A small-molecule ligand and the protein it binds are described below.
Small molecule (SMILES): CCC(=O)N1CCC[C@@H](n2nc(-c3ccc(Oc4ccccc4)cc3)c3c(N)ncnc32)C1

Sequence of chain 1.A:
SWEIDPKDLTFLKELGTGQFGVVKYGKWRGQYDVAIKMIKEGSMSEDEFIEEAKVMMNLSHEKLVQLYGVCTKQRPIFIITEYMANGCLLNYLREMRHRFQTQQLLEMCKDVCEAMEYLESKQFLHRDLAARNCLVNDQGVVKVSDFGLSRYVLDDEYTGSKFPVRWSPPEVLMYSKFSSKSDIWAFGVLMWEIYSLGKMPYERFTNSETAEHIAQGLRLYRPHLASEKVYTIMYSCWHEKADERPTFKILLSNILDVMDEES

Binding-site contacts:
Ligand atom NAB contacts residue THR94 of chain 1.A at 3.2 Å (h-bond).
Ligand atom CAL contacts residue SER158 of chain 1.A at 3.4 Å.
Ligand atom CAA contacts residue ASN104 of chain 1.A at 3.5 Å.
Ligand atom CAI contacts residue SER158 of chain 1.A at 3.7 Å.
Ligand atom CAK contacts residue THR94 of chain 1.A at 3.4 Å.
Ligand atom CAA contacts residue CYS101 of chain 1.A at 1.9 Å (hydrophobic).
Ligand atom CAJ contacts residue ASP159 of chain 1.A at 3.8 Å.
Ligand atom CAE contacts residue ASP159 of chain 1.A at 3.5 Å.
Ligand atom N1 contacts residue MET97 of chain 1.A at 3.0 Å (h-bond).
Ligand atom CAY contacts residue ASP159 of chain 1.A at 3.7 Å.
Ligand atom C6 contacts residue LEU148 of chain 1.A at 3.7 Å (hydrophobic).
Ligand atom OAC contacts residue GLY100 of chain 1.A at 3.4 Å.
Ligand atom N3 contacts residue LEU28 of chain 1.A at 3.7 Å.
Ligand atom CAI contacts residue THR94 of chain 1.A at 3.8 Å.
Ligand atom CAM contacts residue THR94 of chain 1.A at 3.6 Å.
Ligand atom CAK contacts residue LYS50 of chain 1.A at 3.7 Å.
Ligand atom CAE contacts residue PHE160 of chain 1.A at 3.8 Å (hydrophobic).
Ligand atom C2 contacts residue MET97 of chain 1.A at 3.1 Å (hydrophobic).
Ligand atom CAF contacts residue PHE160 of chain 1.A at 3.7 Å (hydrophobic).
Ligand atom OAC contacts residue CYS101 of chain 1.A at 2.8 Å (h-bond).
Ligand atom C2 contacts residue LEU28 of chain 1.A at 3.8 Å (hydrophobic).
Ligand atom C6 contacts residue ALA48 of chain 1.A at 3.5 Å (hydrophobic).
Ligand atom C5 contacts residue LEU148 of chain 1.A at 3.7 Å (hydrophobic).
Ligand atom CAE contacts residue MET69 of chain 1.A at 3.6 Å (hydrophobic).
Ligand atom CAN contacts residue LYS50 of chain 1.A at 3.8 Å.
Ligand atom CAG contacts residue MET69 of chain 1.A at 3.4 Å (hydrophobic).
Ligand atom CAL contacts residue LYS50 of chain 1.A at 3.5 Å.
Ligand atom OAV contacts residue THR94 of chain 1.A at 3.5 Å.
Ligand atom NAB contacts residue LEU148 of chain 1.A at 3.7 Å.
Ligand atom CAZ contacts residue THR94 of chain 1.A at 3.8 Å.
Ligand atom CAD contacts residue CYS101 of chain 1.A at 3.0 Å (hydrophobic).
Ligand atom NAB contacts residue ALA48 of chain 1.A at 3.3 Å.
Ligand atom CAW contacts residue CYS101 of chain 1.A at 3.4 Å (hydrophobic).
Ligand atom CAN contacts residue SER158 of chain 1.A at 3.6 Å.
Ligand atom CAL contacts residue ASP159 of chain 1.A at 3.1 Å.
Ligand atom CAZ contacts residue LYS50 of chain 1.A at 3.7 Å.
Ligand atom CAD contacts residue ASN104 of chain 1.A at 3.7 Å.
Ligand atom NAB contacts residue GLU95 of chain 1.A at 2.8 Å (salt-bridge).
Ligand atom OAV contacts residue LYS50 of chain 1.A at 3.8 Å.
Ligand atom CAF contacts residue ASP159 of chain 1.A at 3.5 Å.